This protein binds this small molecule.
Small molecule (SMILES): Nc1ccn([C@H]2C[C@H](O)[C@@H](COP(=O)(O)O)O2)c(=O)n1

Binding-site contacts:
Ligand atom C4 contacts residue ARG92 of chain 1.FA at 4.4 Å.
Ligand atom C5 contacts residue ARG92 of chain 1.FA at 4.3 Å.
Ligand atom C4' contacts residue DA1 of chain 1.TD at 3.9 Å.
Ligand atom O4' contacts residue ARG92 of chain 1.FA at 4.2 Å.
Ligand atom C2 contacts residue ARG92 of chain 1.FA at 4.3 Å.
Ligand atom C6 contacts residue ARG92 of chain 1.FA at 4.0 Å.
Ligand atom C5 contacts residue PHE205 of chain 1.FA at 4.2 Å (hydrophobic).
Ligand atom C1' contacts residue PRO204 of chain 1.FA at 3.7 Å (hydrophobic).
Ligand atom C5' contacts residue ASP202 of chain 1.FA at 4.0 Å.
Ligand atom O4' contacts residue VAL203 of chain 1.FA at 3.6 Å.
Ligand atom O3' contacts residue DA1 of chain 1.TD at 1.6 Å.
Ligand atom C1' contacts residue VAL203 of chain 1.FA at 4.1 Å (hydrophobic).
Ligand atom C2' contacts residue PRO204 of chain 1.FA at 4.3 Å (hydrophobic).
Ligand atom N1 contacts residue ARG92 of chain 1.FA at 4.0 Å.
Ligand atom C5' contacts residue PRO204 of chain 1.FA at 4.3 Å (hydrophobic).
Ligand atom C6 contacts residue PHE205 of chain 1.FA at 4.4 Å (hydrophobic).
Ligand atom C4' contacts residue VAL203 of chain 1.FA at 4.2 Å (hydrophobic).
Ligand atom C1' contacts residue ARG92 of chain 1.FA at 4.4 Å.
Ligand atom O5' contacts residue ASP202 of chain 1.FA at 4.4 Å.
Ligand atom O4' contacts residue PRO204 of chain 1.FA at 3.6 Å (h-bond).
Ligand atom C3' contacts residue DA1 of chain 1.TD at 2.6 Å.
Ligand atom C4' contacts residue PRO204 of chain 1.FA at 3.6 Å (hydrophobic).
Ligand atom C2' contacts residue DA1 of chain 1.TD at 3.3 Å.

Sequence of chain 1.FA:
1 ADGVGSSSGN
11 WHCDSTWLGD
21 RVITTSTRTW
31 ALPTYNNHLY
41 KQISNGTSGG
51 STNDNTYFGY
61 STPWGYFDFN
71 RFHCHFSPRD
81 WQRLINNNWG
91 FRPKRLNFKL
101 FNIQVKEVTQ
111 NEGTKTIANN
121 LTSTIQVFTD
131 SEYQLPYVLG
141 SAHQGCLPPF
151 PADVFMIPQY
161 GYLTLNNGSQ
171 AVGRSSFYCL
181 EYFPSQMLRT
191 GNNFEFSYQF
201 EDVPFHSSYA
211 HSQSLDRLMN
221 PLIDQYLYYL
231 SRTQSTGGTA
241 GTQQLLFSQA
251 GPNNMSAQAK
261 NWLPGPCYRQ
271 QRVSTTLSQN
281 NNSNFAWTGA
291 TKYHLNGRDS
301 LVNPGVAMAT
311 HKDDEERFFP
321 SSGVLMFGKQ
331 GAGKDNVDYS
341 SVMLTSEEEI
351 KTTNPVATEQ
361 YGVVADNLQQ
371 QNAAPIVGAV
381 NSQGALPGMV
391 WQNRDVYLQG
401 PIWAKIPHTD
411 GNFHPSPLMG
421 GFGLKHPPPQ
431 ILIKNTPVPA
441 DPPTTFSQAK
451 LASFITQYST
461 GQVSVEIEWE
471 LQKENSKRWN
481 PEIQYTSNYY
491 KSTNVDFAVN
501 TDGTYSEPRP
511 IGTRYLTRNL